Binding-site contacts:
Ligand atom C2' contacts residue DA1 of chain 1.BF at 2.9 Å.
Ligand atom N3 contacts residue PRO204 of chain 1.WA at 4.0 Å.
Ligand atom C5 contacts residue PRO204 of chain 1.WA at 3.6 Å (hydrophobic).
Ligand atom C5 contacts residue VAL203 of chain 1.WA at 3.8 Å (hydrophobic).
Ligand atom N1 contacts residue PRO204 of chain 1.WA at 4.2 Å.
Ligand atom C4 contacts residue ASP202 of chain 1.WA at 3.0 Å.
Ligand atom C3' contacts residue DA1 of chain 1.BF at 2.6 Å.
Ligand atom N4 contacts residue VAL203 of chain 1.WA at 3.4 Å (h-bond).
Ligand atom N4 contacts residue PRO204 of chain 1.WA at 4.2 Å.
Ligand atom O2 contacts residue DA1 of chain 1.BF at 3.4 Å (h-bond).
Ligand atom C6 contacts residue ASP202 of chain 1.WA at 4.3 Å.
Ligand atom C2' contacts residue PRO204 of chain 1.WA at 4.0 Å (hydrophobic).
Ligand atom C4' contacts residue DA1 of chain 1.BF at 4.0 Å.
Ligand atom C4 contacts residue PRO204 of chain 1.WA at 3.8 Å (hydrophobic).
Ligand atom C1' contacts residue DA1 of chain 1.BF at 3.9 Å.
Ligand atom C5 contacts residue ASP202 of chain 1.WA at 3.1 Å.
Ligand atom C2 contacts residue PRO204 of chain 1.WA at 4.3 Å (hydrophobic).
Ligand atom N4 contacts residue ASP202 of chain 1.WA at 2.4 Å (salt-bridge).
Ligand atom C5' contacts residue PRO204 of chain 1.WA at 4.5 Å (hydrophobic).
Ligand atom C4 contacts residue VAL203 of chain 1.WA at 4.1 Å (hydrophobic).
Ligand atom N3 contacts residue ASP202 of chain 1.WA at 4.2 Å.
Ligand atom C2 contacts residue DA1 of chain 1.BF at 4.2 Å.
Ligand atom O3' contacts residue DA1 of chain 1.BF at 1.6 Å.
Ligand atom C6 contacts residue PRO204 of chain 1.WA at 3.9 Å (hydrophobic).

A protein and the small-molecule ligand that binds it are described below.
Small molecule (SMILES): Nc1ccn([C@H]2C[C@H](O)[C@@H](COP(=O)(O)O)O2)c(=O)n1

Sequence of chain 1.WA:
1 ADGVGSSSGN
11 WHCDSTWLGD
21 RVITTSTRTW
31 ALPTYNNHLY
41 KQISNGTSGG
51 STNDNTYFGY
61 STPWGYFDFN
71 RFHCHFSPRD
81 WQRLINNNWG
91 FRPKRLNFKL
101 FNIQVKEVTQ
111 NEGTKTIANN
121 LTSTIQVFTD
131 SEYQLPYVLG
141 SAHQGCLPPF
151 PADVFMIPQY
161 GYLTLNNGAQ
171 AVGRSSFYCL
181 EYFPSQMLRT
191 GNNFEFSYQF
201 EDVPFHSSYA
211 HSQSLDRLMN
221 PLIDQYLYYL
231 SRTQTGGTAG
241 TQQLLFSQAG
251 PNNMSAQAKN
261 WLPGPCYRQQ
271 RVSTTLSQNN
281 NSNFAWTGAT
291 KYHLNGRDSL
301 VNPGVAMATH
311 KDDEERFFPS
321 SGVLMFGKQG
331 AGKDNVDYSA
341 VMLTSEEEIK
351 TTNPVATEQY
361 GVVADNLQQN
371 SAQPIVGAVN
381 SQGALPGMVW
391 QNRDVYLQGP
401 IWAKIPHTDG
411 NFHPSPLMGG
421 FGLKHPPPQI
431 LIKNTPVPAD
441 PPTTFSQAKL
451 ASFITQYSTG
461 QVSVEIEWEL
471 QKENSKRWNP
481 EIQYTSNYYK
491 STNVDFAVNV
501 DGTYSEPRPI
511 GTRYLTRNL